Binding-site contacts:
Ligand atom C7 contacts residue GLY325 of chain 1.G at 4.0 Å.
Ligand atom C2 contacts residue ASN139 of chain 1.G at 2.7 Å.
Ligand atom C3 contacts residue ASN139 of chain 1.G at 3.9 Å.
Ligand atom C7 contacts residue ASN138 of chain 1.G at 4.0 Å.
Ligand atom O7 contacts residue ILE327 of chain 1.G at 4.2 Å.
Ligand atom O5 contacts residue ASN139 of chain 1.G at 2.3 Å (h-bond).
Ligand atom N2 contacts residue ASN139 of chain 1.G at 3.2 Å (h-bond).
Ligand atom O7 contacts residue GLY325 of chain 1.G at 4.3 Å.
Ligand atom C4 contacts residue ASN139 of chain 1.G at 4.2 Å.
Ligand atom C8 contacts residue ILE324 of chain 1.G at 4.5 Å (hydrophobic).
Ligand atom N2 contacts residue ASN138 of chain 1.G at 4.0 Å.
Ligand atom C7 contacts residue ILE323 of chain 1.G at 4.2 Å (hydrophobic).
Ligand atom O7 contacts residue ASN139 of chain 1.G at 3.9 Å.
Ligand atom O7 contacts residue ASN138 of chain 1.G at 3.1 Å (h-bond).
Ligand atom C8 contacts residue ASN139 of chain 1.G at 4.3 Å.
Ligand atom C1 contacts residue ASN139 of chain 1.G at 1.5 Å.
Ligand atom C7 contacts residue ASN139 of chain 1.G at 3.6 Å.
Ligand atom C8 contacts residue ILE323 of chain 1.G at 2.9 Å (hydrophobic).
Ligand atom C5 contacts residue ASN139 of chain 1.G at 3.6 Å.
Ligand atom C8 contacts residue GLY325 of chain 1.G at 3.3 Å.

This protein binds this small molecule.
Small molecule (SMILES): CC(=O)N[C@@H]1[C@@H](O)[C@H](O)[C@@H](CO)O[C@H]1O

Sequence of chain 1.G:
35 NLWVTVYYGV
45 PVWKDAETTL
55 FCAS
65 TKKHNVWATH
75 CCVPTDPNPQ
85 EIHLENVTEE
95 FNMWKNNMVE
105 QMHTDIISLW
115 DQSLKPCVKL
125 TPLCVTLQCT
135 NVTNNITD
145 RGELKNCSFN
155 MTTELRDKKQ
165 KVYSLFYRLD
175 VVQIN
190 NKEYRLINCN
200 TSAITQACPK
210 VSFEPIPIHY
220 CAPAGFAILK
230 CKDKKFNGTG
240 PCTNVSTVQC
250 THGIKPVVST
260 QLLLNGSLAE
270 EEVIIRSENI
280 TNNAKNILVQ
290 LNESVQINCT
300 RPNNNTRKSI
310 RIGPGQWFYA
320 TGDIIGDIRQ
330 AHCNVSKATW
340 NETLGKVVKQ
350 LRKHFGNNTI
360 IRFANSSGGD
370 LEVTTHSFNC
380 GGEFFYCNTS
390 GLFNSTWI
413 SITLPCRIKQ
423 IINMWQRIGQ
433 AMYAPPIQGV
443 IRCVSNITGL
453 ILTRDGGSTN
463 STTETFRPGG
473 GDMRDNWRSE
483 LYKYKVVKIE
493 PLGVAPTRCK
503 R